Binding-site contacts:
Ligand atom C1 contacts residue HIS107 of chain 1.A at 4.1 Å.
Ligand atom C7 contacts residue ASN22 of chain 1.A at 3.4 Å.
Ligand atom N2 contacts residue ASN22 of chain 1.A at 2.9 Å (h-bond).
Ligand atom C5 contacts residue HIS107 of chain 1.A at 4.3 Å.
Ligand atom C8 contacts residue ASN22 of chain 1.A at 4.1 Å.
Ligand atom C2 contacts residue ASN22 of chain 1.A at 2.5 Å.
Ligand atom C5 contacts residue ASN22 of chain 1.A at 3.7 Å.
Ligand atom C1 contacts residue ASN22 of chain 1.A at 1.4 Å.
Ligand atom O5 contacts residue HIS107 of chain 1.A at 4.2 Å.
Ligand atom C4 contacts residue ASN22 of chain 1.A at 4.2 Å.
Ligand atom C3 contacts residue ASN22 of chain 1.A at 3.8 Å.
Ligand atom O5 contacts residue ASN22 of chain 1.A at 2.4 Å (h-bond).
Ligand atom O5 contacts residue ILE109 of chain 1.A at 4.0 Å.
Ligand atom O7 contacts residue ASN22 of chain 1.A at 3.5 Å (h-bond).

Sequence of chain 1.A:
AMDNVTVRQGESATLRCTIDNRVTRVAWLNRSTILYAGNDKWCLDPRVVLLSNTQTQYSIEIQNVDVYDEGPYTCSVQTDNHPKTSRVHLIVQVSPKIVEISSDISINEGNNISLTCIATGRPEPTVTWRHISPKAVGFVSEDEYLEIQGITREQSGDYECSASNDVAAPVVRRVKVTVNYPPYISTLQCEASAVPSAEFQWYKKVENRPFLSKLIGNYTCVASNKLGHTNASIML

A protein and the small-molecule ligand that binds it are described below.
Small molecule (SMILES): CC(=O)N[C@@H]1[C@@H](O)[C@H](O)[C@@H](CO)O[C@H]1O